The protein below binds the small molecule below.
Small molecule (SMILES): CC(=O)N[C@H]1[C@H](O[C@H]2[C@H](O[C@@H]3O[C@@H](C)[C@@H](O)[C@@H](O)[C@@H]3O)[C@@H](NC(C)=O)CO[C@@H]2CO)O[C@H](CO)[C@@H](O[C@@H]2O[C@H](CO)[C@@H](O)[C@H](O)[C@@H]2O[C@@H]2OC[C@@H](O)[C@H](O)[C@H]2O)[C@@H]1O

Binding-site contacts:
Ligand atom C1 contacts residue ASP268 of chain 1.A at 4.5 Å.
Ligand atom O5 contacts residue ASN265 of chain 1.A at 2.4 Å (h-bond).
Ligand atom O5 contacts residue THR267 of chain 1.A at 4.0 Å.
Ligand atom N2 contacts residue ASN265 of chain 1.A at 3.0 Å (h-bond).
Ligand atom C8 contacts residue SER363 of chain 1.A at 3.9 Å.
Ligand atom C7 contacts residue ALA362 of chain 1.A at 3.8 Å (hydrophobic).
Ligand atom C5 contacts residue ASN265 of chain 1.A at 3.7 Å.
Ligand atom C1 contacts residue THR267 of chain 1.A at 3.8 Å.
Ligand atom C4 contacts residue ASN265 of chain 1.A at 4.2 Å.
Ligand atom O6 contacts residue ASP268 of chain 1.A at 4.2 Å.
Ligand atom C7 contacts residue ASN265 of chain 1.A at 3.5 Å.
Ligand atom C6 contacts residue ASP268 of chain 1.A at 4.3 Å.
Ligand atom C1 contacts residue ASN265 of chain 1.A at 1.7 Å.
Ligand atom O5 contacts residue ASP268 of chain 1.A at 3.6 Å.
Ligand atom O7 contacts residue ASN265 of chain 1.A at 3.7 Å.
Ligand atom O7 contacts residue ALA362 of chain 1.A at 3.6 Å.
Ligand atom C8 contacts residue ALA362 of chain 1.A at 3.6 Å (hydrophobic).
Ligand atom C5 contacts residue THR267 of chain 1.A at 4.0 Å.
Ligand atom C6 contacts residue THR267 of chain 1.A at 4.1 Å.
Ligand atom C3 contacts residue ASN265 of chain 1.A at 3.9 Å.
Ligand atom C2 contacts residue ASN265 of chain 1.A at 2.5 Å.

Sequence of chain 1.A:
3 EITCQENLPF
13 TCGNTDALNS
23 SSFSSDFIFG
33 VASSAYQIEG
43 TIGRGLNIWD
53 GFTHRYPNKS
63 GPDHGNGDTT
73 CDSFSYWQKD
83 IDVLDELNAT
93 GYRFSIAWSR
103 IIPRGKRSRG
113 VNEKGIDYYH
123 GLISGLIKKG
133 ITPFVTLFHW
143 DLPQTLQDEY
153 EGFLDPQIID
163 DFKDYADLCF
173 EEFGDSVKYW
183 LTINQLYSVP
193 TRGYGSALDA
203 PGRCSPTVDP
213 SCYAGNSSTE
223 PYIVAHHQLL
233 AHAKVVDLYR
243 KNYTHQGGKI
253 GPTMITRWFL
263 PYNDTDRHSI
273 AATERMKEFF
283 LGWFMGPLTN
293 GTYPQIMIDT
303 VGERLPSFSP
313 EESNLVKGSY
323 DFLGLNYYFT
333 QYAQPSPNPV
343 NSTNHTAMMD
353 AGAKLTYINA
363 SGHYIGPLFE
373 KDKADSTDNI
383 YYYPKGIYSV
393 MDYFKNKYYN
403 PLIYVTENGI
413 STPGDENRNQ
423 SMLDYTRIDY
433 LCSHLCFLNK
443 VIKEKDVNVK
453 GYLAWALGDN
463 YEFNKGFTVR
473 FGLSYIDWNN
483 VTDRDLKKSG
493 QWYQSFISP